Sequence of chain 1.D:
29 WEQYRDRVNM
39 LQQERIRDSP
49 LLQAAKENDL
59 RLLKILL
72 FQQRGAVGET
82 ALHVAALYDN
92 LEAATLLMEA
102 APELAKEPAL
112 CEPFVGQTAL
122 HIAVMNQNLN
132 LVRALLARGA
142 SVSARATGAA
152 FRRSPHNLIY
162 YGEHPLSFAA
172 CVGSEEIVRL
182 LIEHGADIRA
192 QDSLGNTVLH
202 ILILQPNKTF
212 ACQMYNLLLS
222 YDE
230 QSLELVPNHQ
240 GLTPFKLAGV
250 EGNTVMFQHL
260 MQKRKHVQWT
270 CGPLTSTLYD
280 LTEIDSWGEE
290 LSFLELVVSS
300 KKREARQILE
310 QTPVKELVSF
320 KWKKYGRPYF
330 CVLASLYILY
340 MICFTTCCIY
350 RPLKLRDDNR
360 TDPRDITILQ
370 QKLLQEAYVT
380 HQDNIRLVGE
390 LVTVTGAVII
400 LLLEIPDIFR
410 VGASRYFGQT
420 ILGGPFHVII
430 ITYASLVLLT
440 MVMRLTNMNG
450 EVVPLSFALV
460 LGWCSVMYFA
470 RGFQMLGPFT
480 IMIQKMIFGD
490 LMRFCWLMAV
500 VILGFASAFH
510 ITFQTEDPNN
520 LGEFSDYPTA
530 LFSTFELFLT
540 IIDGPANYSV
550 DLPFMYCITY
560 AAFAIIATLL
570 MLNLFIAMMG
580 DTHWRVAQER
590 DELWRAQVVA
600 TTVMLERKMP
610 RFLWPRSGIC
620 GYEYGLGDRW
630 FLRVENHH

Binding-site contacts:
Ligand atom C02 contacts residue ILE564 of chain 1.B at 4.4 Å (hydrophobic).
Ligand atom S21 contacts residue LEU490 of chain 1.D at 3.8 Å.
Ligand atom C18 contacts residue ILE564 of chain 1.B at 4.3 Å (hydrophobic).
Ligand atom C30 contacts residue MET491 of chain 1.D at 4.5 Å (hydrophobic).
Ligand atom C23 contacts residue CYS494 of chain 1.D at 4.3 Å (hydrophobic).
Ligand atom C23 contacts residue MET491 of chain 1.D at 3.8 Å (hydrophobic).
Ligand atom S21 contacts residue CYS494 of chain 1.D at 3.7 Å.
Ligand atom C04 contacts residue ILE564 of chain 1.B at 4.1 Å (hydrophobic).
Ligand atom O05 contacts residue ILE564 of chain 1.B at 3.4 Å.
Ligand atom O03 contacts residue ILE564 of chain 1.B at 3.9 Å.
Ligand atom N19 contacts residue ILE564 of chain 1.B at 3.8 Å.
Ligand atom C24 contacts residue MET491 of chain 1.D at 4.0 Å (hydrophobic).
Ligand atom C22 contacts residue MET491 of chain 1.D at 3.5 Å (hydrophobic).
Ligand atom C28 contacts residue MET491 of chain 1.D at 4.4 Å (hydrophobic).
Ligand atom S21 contacts residue MET491 of chain 1.D at 3.9 Å.
Ligand atom C22 contacts residue CYS494 of chain 1.D at 3.7 Å (hydrophobic).
Ligand atom C29 contacts residue MET491 of chain 1.D at 3.6 Å (hydrophobic).
Ligand atom C01 contacts residue ILE564 of chain 1.B at 4.4 Å (hydrophobic).
Ligand atom C01 contacts residue ILE565 of chain 1.B at 4.4 Å (hydrophobic).

Sequence of chain 1.B:
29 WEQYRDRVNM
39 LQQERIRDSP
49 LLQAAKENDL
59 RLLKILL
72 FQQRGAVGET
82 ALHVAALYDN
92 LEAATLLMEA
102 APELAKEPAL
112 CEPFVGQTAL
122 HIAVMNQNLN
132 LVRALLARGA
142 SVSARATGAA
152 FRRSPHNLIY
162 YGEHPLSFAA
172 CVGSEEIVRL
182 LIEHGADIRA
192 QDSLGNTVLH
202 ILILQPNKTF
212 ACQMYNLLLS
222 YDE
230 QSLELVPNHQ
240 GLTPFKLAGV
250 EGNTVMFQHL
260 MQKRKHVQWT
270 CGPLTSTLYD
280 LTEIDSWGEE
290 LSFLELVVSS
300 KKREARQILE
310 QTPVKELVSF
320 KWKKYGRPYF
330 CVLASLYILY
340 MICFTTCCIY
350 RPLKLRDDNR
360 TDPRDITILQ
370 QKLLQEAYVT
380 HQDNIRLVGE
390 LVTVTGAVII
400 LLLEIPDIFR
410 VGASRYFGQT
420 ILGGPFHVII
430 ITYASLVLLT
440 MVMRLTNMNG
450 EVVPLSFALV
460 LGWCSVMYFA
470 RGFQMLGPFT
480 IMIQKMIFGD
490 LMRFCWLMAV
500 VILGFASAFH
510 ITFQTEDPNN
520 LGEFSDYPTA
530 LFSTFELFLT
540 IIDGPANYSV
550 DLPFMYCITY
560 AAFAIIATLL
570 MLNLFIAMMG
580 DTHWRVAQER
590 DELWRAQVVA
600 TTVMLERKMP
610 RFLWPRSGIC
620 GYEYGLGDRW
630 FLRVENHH

A small-molecule ligand and the protein it binds are described below.
Small molecule (SMILES): C[C@H](OC(=O)C[C@@H]1Sc2ccccc2NC1=O)c1nc2scc(-c3ccccc3)c2c(=O)[nH]1